Sequence of chain 1.A:
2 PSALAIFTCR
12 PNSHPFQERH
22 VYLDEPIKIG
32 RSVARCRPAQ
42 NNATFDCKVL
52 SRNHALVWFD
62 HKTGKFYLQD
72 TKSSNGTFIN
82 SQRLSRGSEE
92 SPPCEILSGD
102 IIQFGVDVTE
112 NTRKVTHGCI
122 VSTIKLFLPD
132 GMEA

This protein binds this small molecule.
Small molecule (SMILES): CSCC[C@H](NC(=O)[C@@H](NC(=O)CNC(=O)[C@@H](N)CC(=O)O)[C@@H](C)OP(=O)(O)O)C(=O)N[C@@H](CCCC[NH3+])C(=O)N[C@H](C=O)CCCNC(N)=[NH2+]

Binding-site contacts:
Ligand atom P contacts residue SER52 of chain 1.A at 3.6 Å.
Ligand atom OD2 contacts residue ARG53 of chain 1.A at 2.5 Å (salt-bridge).
Ligand atom C contacts residue ARG32 of chain 1.A at 3.6 Å.
Ligand atom CG contacts residue VAL109 of chain 1.A at 3.7 Å (hydrophobic).
Ligand atom OD1 contacts residue ARG53 of chain 1.A at 2.7 Å (salt-bridge).
Ligand atom NE contacts residue VAL107 of chain 1.A at 3.3 Å.
Ligand atom NH2 contacts residue ASP108 of chain 1.A at 2.8 Å (salt-bridge).
Ligand atom CA contacts residue ASN76 of chain 1.A at 3.6 Å.
Ligand atom CZ contacts residue VAL107 of chain 1.A at 3.5 Å (hydrophobic).
Ligand atom O contacts residue VAL50 of chain 1.A at 3.6 Å.
Ligand atom CA contacts residue ARG32 of chain 1.A at 3.5 Å.
Ligand atom O contacts residue ASN76 of chain 1.A at 2.8 Å (h-bond).
Ligand atom O contacts residue ARG32 of chain 1.A at 3.7 Å.
Ligand atom O3P contacts residue SER52 of chain 1.A at 3.4 Å.
Ligand atom CE contacts residue VAL109 of chain 1.A at 3.1 Å (hydrophobic).
Ligand atom CZ contacts residue ASP108 of chain 1.A at 3.3 Å.
Ligand atom OG1 contacts residue ARG32 of chain 1.A at 3.0 Å (salt-bridge).
Ligand atom CE contacts residue SER75 of chain 1.A at 3.4 Å.
Ligand atom N contacts residue ASN76 of chain 1.A at 3.0 Å (h-bond).
Ligand atom CE contacts residue THR110 of chain 1.A at 3.8 Å.
Ligand atom N contacts residue LYS49 of chain 1.A at 3.0 Å (salt-bridge).
Ligand atom SD contacts residue HIS118 of chain 1.A at 3.3 Å (h-bond).
Ligand atom CB contacts residue LYS49 of chain 1.A at 3.5 Å.
Ligand atom CB contacts residue ASN76 of chain 1.A at 3.7 Å.
Ligand atom CE contacts residue HIS118 of chain 1.A at 3.1 Å.
Ligand atom O3P contacts residue ARG53 of chain 1.A at 2.9 Å (salt-bridge).
Ligand atom CG2 contacts residue VAL50 of chain 1.A at 3.6 Å (hydrophobic).
Ligand atom O contacts residue ARG32 of chain 1.A at 2.8 Å (salt-bridge).
Ligand atom OG1 contacts residue SER52 of chain 1.A at 3.3 Å.
Ligand atom CD contacts residue VAL107 of chain 1.A at 3.6 Å (hydrophobic).
Ligand atom CG2 contacts residue LEU51 of chain 1.A at 3.6 Å (hydrophobic).
Ligand atom CA contacts residue ARG32 of chain 1.A at 3.7 Å.
Ligand atom O2P contacts residue SER75 of chain 1.A at 2.6 Å (h-bond).
Ligand atom CG contacts residue ARG53 of chain 1.A at 3.3 Å.
Ligand atom N contacts residue ARG32 of chain 1.A at 3.6 Å.
Ligand atom C contacts residue ASN76 of chain 1.A at 3.8 Å.
Ligand atom O2P contacts residue SER52 of chain 1.A at 2.6 Å (h-bond).
Ligand atom NE contacts residue ASP108 of chain 1.A at 3.0 Å (salt-bridge).
Ligand atom CE contacts residue GLU111 of chain 1.A at 3.3 Å.
Ligand atom OG1 contacts residue LEU51 of chain 1.A at 3.6 Å.